Binding-site contacts:
Ligand atom N6 contacts residue PRO628 of chain 46.A at 3.4 Å (h-bond).
Ligand atom O2P contacts residue ASP623 of chain 45.A at 3.2 Å (salt-bridge).
Ligand atom N3 contacts residue PRO628 of chain 46.A at 3.5 Å (h-bond).
Ligand atom C2 contacts residue GLY636 of chain 46.A at 3.2 Å.
Ligand atom N9 contacts residue PRO628 of chain 46.A at 3.7 Å.
Ligand atom N6 contacts residue SER629 of chain 46.A at 3.0 Å (h-bond).
Ligand atom O3' contacts residue PRO628 of chain 46.A at 4.1 Å.
Ligand atom N7 contacts residue HIS627 of chain 46.A at 4.1 Å.
Ligand atom O1P contacts residue HIS625 of chain 45.A at 2.8 Å (h-bond).
Ligand atom N1 contacts residue VAL411 of chain 46.A at 4.3 Å.
Ligand atom C1' contacts residue HIS627 of chain 46.A at 4.3 Å.
Ligand atom N6 contacts residue GLY636 of chain 46.A at 3.2 Å (h-bond).
Ligand atom P contacts residue HIS625 of chain 45.A at 3.9 Å.
Ligand atom C2' contacts residue PRO628 of chain 46.A at 3.6 Å (hydrophobic).
Ligand atom C8 contacts residue HIS627 of chain 46.A at 3.5 Å.
Ligand atom C5 contacts residue PRO412 of chain 46.A at 4.2 Å (hydrophobic).
Ligand atom C3' contacts residue HIS627 of chain 46.A at 4.3 Å.
Ligand atom C8 contacts residue PRO628 of chain 46.A at 3.8 Å (hydrophobic).
Ligand atom C4 contacts residue PRO628 of chain 46.A at 3.0 Å (hydrophobic).
Ligand atom C8 contacts residue PRO412 of chain 46.A at 4.3 Å (hydrophobic).
Ligand atom C5 contacts residue PRO628 of chain 46.A at 2.7 Å (hydrophobic).
Ligand atom C4 contacts residue PRO412 of chain 46.A at 4.1 Å (hydrophobic).
Ligand atom C8 contacts residue SER629 of chain 46.A at 4.2 Å.
Ligand atom C6 contacts residue SER629 of chain 46.A at 3.5 Å.
Ligand atom N7 contacts residue PRO628 of chain 46.A at 3.3 Å (h-bond).
Ligand atom N6 contacts residue GLY634 of chain 46.A at 3.8 Å.
Ligand atom C6 contacts residue GLY636 of chain 46.A at 3.6 Å.
Ligand atom C2 contacts residue PRO628 of chain 46.A at 3.5 Å (hydrophobic).
Ligand atom N9 contacts residue PRO412 of chain 46.A at 4.2 Å.
Ligand atom N1 contacts residue PRO628 of chain 46.A at 3.2 Å (h-bond).
Ligand atom C1' contacts residue PRO628 of chain 46.A at 3.9 Å (hydrophobic).
Ligand atom C6 contacts residue PRO412 of chain 46.A at 4.3 Å (hydrophobic).
Ligand atom N6 contacts residue PHE635 of chain 46.A at 3.7 Å.
Ligand atom C6 contacts residue PRO628 of chain 46.A at 2.8 Å (hydrophobic).
Ligand atom C2' contacts residue HIS627 of chain 46.A at 3.2 Å.
Ligand atom N7 contacts residue SER629 of chain 46.A at 3.1 Å (h-bond).
Ligand atom N7 contacts residue PRO412 of chain 46.A at 4.3 Å.
Ligand atom N7 contacts residue ASN606 of chain 46.A at 4.2 Å.
Ligand atom N1 contacts residue GLY636 of chain 46.A at 2.9 Å (h-bond).
Ligand atom C5 contacts residue SER629 of chain 46.A at 3.5 Å.

The small molecule below binds the protein below.
Small molecule (SMILES): Nc1ncnc2c1ncn2[C@H]1C[C@H](O)[C@@H](COP(=O)(O)O)O1

Sequence of chain 45.A:
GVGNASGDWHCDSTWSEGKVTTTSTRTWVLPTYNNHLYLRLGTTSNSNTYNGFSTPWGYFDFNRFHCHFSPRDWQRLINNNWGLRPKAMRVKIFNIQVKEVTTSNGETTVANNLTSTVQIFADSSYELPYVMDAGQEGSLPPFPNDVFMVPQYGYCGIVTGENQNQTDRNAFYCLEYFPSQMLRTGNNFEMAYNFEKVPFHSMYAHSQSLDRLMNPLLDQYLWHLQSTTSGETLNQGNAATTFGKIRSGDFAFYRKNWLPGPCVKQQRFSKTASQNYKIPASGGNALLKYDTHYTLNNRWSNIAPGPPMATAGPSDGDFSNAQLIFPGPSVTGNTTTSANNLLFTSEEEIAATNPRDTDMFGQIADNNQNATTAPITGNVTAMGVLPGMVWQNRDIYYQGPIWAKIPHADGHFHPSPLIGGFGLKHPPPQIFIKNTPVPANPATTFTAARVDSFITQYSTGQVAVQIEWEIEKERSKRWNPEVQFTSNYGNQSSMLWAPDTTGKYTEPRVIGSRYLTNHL

Sequence of chain 46.A:
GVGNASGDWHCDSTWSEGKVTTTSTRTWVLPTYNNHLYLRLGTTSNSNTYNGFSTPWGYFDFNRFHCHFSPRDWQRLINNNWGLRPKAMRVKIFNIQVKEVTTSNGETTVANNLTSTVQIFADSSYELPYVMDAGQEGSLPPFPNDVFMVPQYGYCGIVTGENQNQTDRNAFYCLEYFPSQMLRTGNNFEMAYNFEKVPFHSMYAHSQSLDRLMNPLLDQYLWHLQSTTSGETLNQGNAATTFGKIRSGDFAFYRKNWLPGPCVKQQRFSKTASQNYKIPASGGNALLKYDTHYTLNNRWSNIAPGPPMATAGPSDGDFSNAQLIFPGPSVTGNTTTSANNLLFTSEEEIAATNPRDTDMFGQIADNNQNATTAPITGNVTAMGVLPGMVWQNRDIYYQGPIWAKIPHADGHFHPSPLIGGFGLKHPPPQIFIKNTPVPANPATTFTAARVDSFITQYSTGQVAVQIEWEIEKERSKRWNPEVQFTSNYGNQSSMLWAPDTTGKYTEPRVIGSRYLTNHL